The protein below binds the small molecule below.
Small molecule (SMILES): CC(=O)N[C@H]1[C@H](O[C@H]2[C@H](O)[C@@H](NC(C)=O)CO[C@@H]2CO)O[C@H](CO)[C@@H](O)[C@@H]1O

Binding-site contacts:
Ligand atom C3 contacts residue ASN266 of chain 1.A at 3.8 Å.
Ligand atom O5 contacts residue ASN266 of chain 1.A at 2.3 Å (h-bond).
Ligand atom O7 contacts residue THR267 of chain 1.A at 4.2 Å.
Ligand atom C4 contacts residue ASN266 of chain 1.A at 4.1 Å.
Ligand atom C2 contacts residue ASN266 of chain 1.A at 2.4 Å.
Ligand atom C8 contacts residue SER268 of chain 1.A at 4.2 Å.
Ligand atom C7 contacts residue THR267 of chain 1.A at 4.4 Å.
Ligand atom C8 contacts residue ASN266 of chain 1.A at 3.8 Å.
Ligand atom N2 contacts residue ASN266 of chain 1.A at 3.0 Å (h-bond).
Ligand atom O7 contacts residue ASN266 of chain 1.A at 3.2 Å (h-bond).
Ligand atom C8 contacts residue THR267 of chain 1.A at 4.4 Å.
Ligand atom C1 contacts residue ASN266 of chain 1.A at 1.4 Å.
Ligand atom C7 contacts residue ASN266 of chain 1.A at 3.3 Å.
Ligand atom C5 contacts residue ASN266 of chain 1.A at 3.6 Å.
Ligand atom O7 contacts residue ALA262 of chain 1.A at 4.1 Å.

Sequence of chain 1.A:
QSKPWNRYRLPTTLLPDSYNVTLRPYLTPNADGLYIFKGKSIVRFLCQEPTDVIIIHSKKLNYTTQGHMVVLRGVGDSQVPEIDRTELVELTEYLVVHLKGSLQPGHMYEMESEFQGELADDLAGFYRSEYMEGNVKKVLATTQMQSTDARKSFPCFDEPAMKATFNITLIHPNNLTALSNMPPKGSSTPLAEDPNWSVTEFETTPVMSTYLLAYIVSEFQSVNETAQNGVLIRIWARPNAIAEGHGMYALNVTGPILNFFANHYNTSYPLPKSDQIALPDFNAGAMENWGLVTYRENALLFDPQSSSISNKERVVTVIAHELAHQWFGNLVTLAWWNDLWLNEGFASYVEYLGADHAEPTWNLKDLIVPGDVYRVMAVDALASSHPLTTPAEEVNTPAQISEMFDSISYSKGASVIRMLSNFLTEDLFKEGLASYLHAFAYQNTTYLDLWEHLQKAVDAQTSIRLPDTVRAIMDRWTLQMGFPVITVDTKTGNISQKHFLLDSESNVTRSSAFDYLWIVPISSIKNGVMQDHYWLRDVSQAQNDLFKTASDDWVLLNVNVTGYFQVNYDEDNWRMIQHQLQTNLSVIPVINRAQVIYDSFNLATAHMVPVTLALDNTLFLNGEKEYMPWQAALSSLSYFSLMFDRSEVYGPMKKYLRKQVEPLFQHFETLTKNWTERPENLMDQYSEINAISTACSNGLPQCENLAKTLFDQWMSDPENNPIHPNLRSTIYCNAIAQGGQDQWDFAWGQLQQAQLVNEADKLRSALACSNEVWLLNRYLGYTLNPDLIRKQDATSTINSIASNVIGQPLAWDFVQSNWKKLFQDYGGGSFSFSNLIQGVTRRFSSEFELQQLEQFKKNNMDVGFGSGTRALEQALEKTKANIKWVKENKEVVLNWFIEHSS